Binding-site contacts:
Ligand atom CC1 contacts residue PHE296 of chain 1.B at 4.4 Å (hydrophobic).
Ligand atom CC1 contacts residue MET124 of chain 1.B at 4.1 Å (hydrophobic).
Ligand atom CC2 contacts residue TRP177 of chain 1.B at 4.2 Å (hydrophobic).
Ligand atom OC1 contacts residue CYS301 of chain 1.B at 4.4 Å.
Ligand atom CC4 contacts residue PHE459 of chain 1.B at 3.9 Å (hydrophobic).
Ligand atom OC1 contacts residue ASN169 of chain 1.B at 4.1 Å.
Ligand atom CC3 contacts residue PHE170 of chain 1.B at 4.1 Å (hydrophobic).
Ligand atom CC3 contacts residue CYS303 of chain 1.B at 3.9 Å (hydrophobic).
Ligand atom CC4 contacts residue PHE170 of chain 1.B at 4.2 Å (hydrophobic).
Ligand atom CC1 contacts residue PHE459 of chain 1.B at 3.4 Å (hydrophobic).
Ligand atom CC3 contacts residue PHE459 of chain 1.B at 3.2 Å (hydrophobic).
Ligand atom CC4 contacts residue CYS302 of chain 1.B at 3.0 Å (hydrophobic).
Ligand atom OC1 contacts residue CYS302 of chain 1.B at 3.0 Å (h-bond).
Ligand atom CC1 contacts residue PHE170 of chain 1.B at 4.2 Å (hydrophobic).
Ligand atom CC2 contacts residue PHE170 of chain 1.B at 4.1 Å (hydrophobic).
Ligand atom CC2 contacts residue PHE459 of chain 1.B at 3.7 Å (hydrophobic).
Ligand atom CC3 contacts residue CYS302 of chain 1.B at 4.4 Å (hydrophobic).
Ligand atom CC4 contacts residue CYS303 of chain 1.B at 3.9 Å (hydrophobic).
Ligand atom CC1 contacts residue LEU173 of chain 1.B at 4.4 Å (hydrophobic).
Ligand atom OC1 contacts residue PHE170 of chain 1.B at 3.4 Å.

Sequence of chain 1.B:
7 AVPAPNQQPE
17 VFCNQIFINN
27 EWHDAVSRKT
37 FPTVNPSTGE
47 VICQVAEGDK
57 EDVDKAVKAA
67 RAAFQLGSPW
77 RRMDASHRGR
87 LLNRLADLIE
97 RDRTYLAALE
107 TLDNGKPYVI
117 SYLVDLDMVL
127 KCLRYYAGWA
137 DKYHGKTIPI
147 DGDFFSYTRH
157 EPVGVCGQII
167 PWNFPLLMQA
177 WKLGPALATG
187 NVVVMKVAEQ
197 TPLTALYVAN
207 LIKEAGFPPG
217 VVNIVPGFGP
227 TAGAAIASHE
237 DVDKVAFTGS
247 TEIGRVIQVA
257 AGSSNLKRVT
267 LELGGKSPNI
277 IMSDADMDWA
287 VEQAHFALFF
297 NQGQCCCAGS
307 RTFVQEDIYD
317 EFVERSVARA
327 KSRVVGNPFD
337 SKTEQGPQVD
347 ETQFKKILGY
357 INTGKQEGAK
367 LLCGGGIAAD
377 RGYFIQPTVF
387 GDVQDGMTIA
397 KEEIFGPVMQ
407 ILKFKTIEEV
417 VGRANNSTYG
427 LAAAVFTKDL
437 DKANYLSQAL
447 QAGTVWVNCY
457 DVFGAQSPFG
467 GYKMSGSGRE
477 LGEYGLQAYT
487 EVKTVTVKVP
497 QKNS

A protein and the small-molecule ligand that binds it are described below.
Small molecule (SMILES): C/C=C/C=O